Sequence of chain 1.A:
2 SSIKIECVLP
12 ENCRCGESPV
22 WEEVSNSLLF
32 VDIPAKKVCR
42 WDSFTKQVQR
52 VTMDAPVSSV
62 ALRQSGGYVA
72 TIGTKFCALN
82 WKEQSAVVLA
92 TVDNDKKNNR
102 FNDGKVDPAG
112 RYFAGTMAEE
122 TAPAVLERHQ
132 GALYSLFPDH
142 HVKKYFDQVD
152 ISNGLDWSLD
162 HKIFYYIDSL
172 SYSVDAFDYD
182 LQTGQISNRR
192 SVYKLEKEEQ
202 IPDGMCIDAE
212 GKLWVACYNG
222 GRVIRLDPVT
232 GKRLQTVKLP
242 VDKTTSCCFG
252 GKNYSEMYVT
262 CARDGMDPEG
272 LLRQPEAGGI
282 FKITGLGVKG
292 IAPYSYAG

This protein binds this small molecule.
Small molecule (SMILES): OC[C@H]1OC[C@H](O)[C@@H](O)[C@@H]1O

Binding-site contacts:
Ligand atom C6 contacts residue ASN254 of chain 1.A at 3.3 Å.
Ligand atom C1 contacts residue ASN254 of chain 1.A at 3.3 Å.
Ligand atom C4 contacts residue ALA293 of chain 1.A at 4.3 Å (hydrophobic).
Ligand atom O3 contacts residue ALA293 of chain 1.A at 3.1 Å (h-bond).
Ligand atom C3 contacts residue ALA293 of chain 1.A at 4.2 Å (hydrophobic).
Ligand atom C1 contacts residue GLY291 of chain 1.A at 3.9 Å.
Ligand atom C5 contacts residue TYR255 of chain 1.A at 3.9 Å (hydrophobic).
Ligand atom C2 contacts residue TYR255 of chain 1.A at 4.0 Å (hydrophobic).
Ligand atom O3 contacts residue ILE292 of chain 1.A at 3.3 Å.
Ligand atom C1 contacts residue TYR255 of chain 1.A at 4.3 Å (hydrophobic).
Ligand atom C3 contacts residue ILE292 of chain 1.A at 4.2 Å (hydrophobic).
Ligand atom O2 contacts residue ILE292 of chain 1.A at 3.8 Å.
Ligand atom C1 contacts residue LYS290 of chain 1.A at 3.9 Å.
Ligand atom C5 contacts residue ASN254 of chain 1.A at 4.3 Å.
Ligand atom C3 contacts residue GLY291 of chain 1.A at 4.2 Å.
Ligand atom O2 contacts residue ALA210 of chain 1.A at 3.9 Å.
Ligand atom O5 contacts residue TYR255 of chain 1.A at 3.6 Å.
Ligand atom O5 contacts residue ASN254 of chain 1.A at 3.0 Å (h-bond).
Ligand atom O2 contacts residue GLY291 of chain 1.A at 2.5 Å (h-bond).
Ligand atom C2 contacts residue GLY291 of chain 1.A at 3.0 Å.
Ligand atom O6 contacts residue ASN254 of chain 1.A at 2.0 Å (h-bond).
Ligand atom C4 contacts residue TYR255 of chain 1.A at 3.5 Å (hydrophobic).
Ligand atom O4 contacts residue TYR255 of chain 1.A at 4.3 Å.
Ligand atom C2 contacts residue ASN254 of chain 1.A at 4.1 Å.
Ligand atom C6 contacts residue TYR255 of chain 1.A at 3.9 Å (hydrophobic).
Ligand atom O3 contacts residue GLY291 of chain 1.A at 4.2 Å.
Ligand atom C2 contacts residue ILE292 of chain 1.A at 3.9 Å (hydrophobic).
Ligand atom O4 contacts residue ALA293 of chain 1.A at 4.3 Å.
Ligand atom C3 contacts residue TYR255 of chain 1.A at 4.3 Å (hydrophobic).